This small molecule binds to this protein.
Small molecule (SMILES): CC(=O)N[C@@H]1[C@@H](O)[C@H](O)[C@@H](CO)O[C@H]1O

Binding-site contacts:
Ligand atom O5 contacts residue ALA62 of chain 1.A at 3.7 Å.
Ligand atom C6 contacts residue THR63 of chain 1.A at 3.9 Å.
Ligand atom C5 contacts residue ALA62 of chain 1.A at 4.2 Å (hydrophobic).
Ligand atom O5 contacts residue ASN61 of chain 1.A at 2.4 Å (h-bond).
Ligand atom O6 contacts residue THR63 of chain 1.A at 3.0 Å (h-bond).
Ligand atom N2 contacts residue ASN61 of chain 1.A at 2.9 Å (h-bond).
Ligand atom C5 contacts residue ASN61 of chain 1.A at 3.7 Å.
Ligand atom C3 contacts residue ASN61 of chain 1.A at 3.8 Å.
Ligand atom O5 contacts residue THR63 of chain 1.A at 4.2 Å.
Ligand atom C2 contacts residue ASN61 of chain 1.A at 2.5 Å.
Ligand atom C6 contacts residue ALA62 of chain 1.A at 4.3 Å (hydrophobic).
Ligand atom O7 contacts residue ASN61 of chain 1.A at 3.9 Å.
Ligand atom C1 contacts residue ALA62 of chain 1.A at 4.3 Å (hydrophobic).
Ligand atom O6 contacts residue ALA62 of chain 1.A at 3.1 Å (h-bond).
Ligand atom C4 contacts residue ASN61 of chain 1.A at 4.3 Å.
Ligand atom C7 contacts residue ASN61 of chain 1.A at 3.8 Å.
Ligand atom C1 contacts residue ASN61 of chain 1.A at 1.4 Å.

Sequence of chain 1.A:
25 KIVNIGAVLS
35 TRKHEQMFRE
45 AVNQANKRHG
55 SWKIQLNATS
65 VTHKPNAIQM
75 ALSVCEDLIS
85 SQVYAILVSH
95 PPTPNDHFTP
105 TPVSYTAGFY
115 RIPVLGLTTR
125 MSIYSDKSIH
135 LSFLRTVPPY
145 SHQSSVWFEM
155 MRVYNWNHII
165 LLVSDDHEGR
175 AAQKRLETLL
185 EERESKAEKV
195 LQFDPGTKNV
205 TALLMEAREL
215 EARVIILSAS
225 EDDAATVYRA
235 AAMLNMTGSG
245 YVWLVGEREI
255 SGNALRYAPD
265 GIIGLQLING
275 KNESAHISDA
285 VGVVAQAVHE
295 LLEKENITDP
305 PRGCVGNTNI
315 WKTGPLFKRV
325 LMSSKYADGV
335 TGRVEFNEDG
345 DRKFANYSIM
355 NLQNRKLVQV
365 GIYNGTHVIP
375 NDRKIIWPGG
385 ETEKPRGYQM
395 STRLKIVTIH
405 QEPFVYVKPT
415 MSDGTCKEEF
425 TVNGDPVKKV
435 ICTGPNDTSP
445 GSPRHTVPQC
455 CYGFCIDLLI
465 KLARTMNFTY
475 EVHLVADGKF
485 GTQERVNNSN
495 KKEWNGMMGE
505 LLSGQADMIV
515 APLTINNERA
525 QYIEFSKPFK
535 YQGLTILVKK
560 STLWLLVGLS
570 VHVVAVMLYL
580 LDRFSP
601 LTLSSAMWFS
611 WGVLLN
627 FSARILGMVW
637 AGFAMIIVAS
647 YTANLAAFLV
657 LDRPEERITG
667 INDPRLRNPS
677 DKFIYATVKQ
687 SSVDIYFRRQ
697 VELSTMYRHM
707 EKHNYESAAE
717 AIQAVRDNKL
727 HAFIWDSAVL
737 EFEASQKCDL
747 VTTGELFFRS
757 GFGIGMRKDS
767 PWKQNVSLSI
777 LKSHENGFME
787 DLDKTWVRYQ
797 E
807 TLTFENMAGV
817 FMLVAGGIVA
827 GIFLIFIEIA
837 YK